A small-molecule ligand and the protein it binds are described below.
Small molecule (SMILES): Nc1ncnc2c1ncn2[C@@H]1O[C@H](COP(=O)(O)O)[C@@H](OP(=O)(O)O)[C@H]1O

Binding-site contacts:
Ligand atom O6P contacts residue THR53 of chain 1.B at 3.6 Å (h-bond).
Ligand atom C5' contacts residue LYS50 of chain 1.B at 3.6 Å.
Ligand atom O1P contacts residue ARG260 of chain 1.B at 3.3 Å (salt-bridge).
Ligand atom N3 contacts residue TYR196 of chain 1.B at 3.0 Å (h-bond).
Ligand atom O4P contacts residue PHE258 of chain 1.B at 3.4 Å.
Ligand atom N7 contacts residue MET259 of chain 1.B at 3.6 Å (h-bond).
Ligand atom C8 contacts residue MET259 of chain 1.B at 3.5 Å (hydrophobic).
Ligand atom O5P contacts residue SER51 of chain 1.B at 3.3 Å (h-bond).
Ligand atom P1 contacts residue SER141 of chain 1.B at 3.4 Å.
Ligand atom O2P contacts residue ARG260 of chain 1.B at 3.1 Å.
Ligand atom O5' contacts residue GLY52 of chain 1.B at 3.4 Å (h-bond).
Ligand atom N6 contacts residue SER231 of chain 1.B at 3.6 Å (h-bond).
Ligand atom P2 contacts residue THR53 of chain 1.B at 3.6 Å.
Ligand atom O2' contacts residue ARG260 of chain 1.B at 3.4 Å (salt-bridge).
Ligand atom O3P contacts residue ARG260 of chain 1.B at 2.9 Å.
Ligand atom O6P contacts residue THR54 of chain 1.B at 2.8 Å (h-bond).
Ligand atom N6 contacts residue TRP55 of chain 1.B at 3.3 Å.
Ligand atom O1P contacts residue ARG133 of chain 1.B at 2.7 Å (salt-bridge).
Ligand atom N1 contacts residue PHE232 of chain 1.B at 3.6 Å.
Ligand atom C6 contacts residue PHE232 of chain 1.B at 3.7 Å (hydrophobic).
Ligand atom C2 contacts residue TYR196 of chain 1.B at 3.7 Å (hydrophobic).
Ligand atom O2' contacts residue PHE232 of chain 1.B at 3.5 Å.
Ligand atom N6 contacts residue PHE232 of chain 1.B at 3.5 Å (h-bond).
Ligand atom N1 contacts residue TRP55 of chain 1.B at 3.3 Å.
Ligand atom N6 contacts residue THR230 of chain 1.B at 2.9 Å (h-bond).
Ligand atom C6 contacts residue TRP55 of chain 1.B at 3.5 Å (hydrophobic).
Ligand atom O4P contacts residue LYS50 of chain 1.B at 2.8 Å (salt-bridge).
Ligand atom O5P contacts residue GLY52 of chain 1.B at 3.3 Å (h-bond).
Ligand atom O5P contacts residue LYS50 of chain 1.B at 3.4 Å (salt-bridge).
Ligand atom O2P contacts residue GLY262 of chain 1.B at 3.0 Å (h-bond).
Ligand atom C2 contacts residue TRP55 of chain 1.B at 3.7 Å (hydrophobic).
Ligand atom O5P contacts residue THR53 of chain 1.B at 2.5 Å (h-bond).
Ligand atom O3' contacts residue ARG133 of chain 1.B at 3.2 Å (salt-bridge).
Ligand atom O1P contacts residue SER141 of chain 1.B at 3.7 Å.
Ligand atom O6P contacts residue PHE258 of chain 1.B at 3.4 Å.
Ligand atom O2P contacts residue LYS261 of chain 1.B at 2.8 Å (salt-bridge).
Ligand atom N6 contacts residue MET235 of chain 1.B at 3.1 Å (h-bond).
Ligand atom O3' contacts residue SER141 of chain 1.B at 3.4 Å (h-bond).
Ligand atom O3P contacts residue SER141 of chain 1.B at 2.6 Å (h-bond).
Ligand atom O5' contacts residue LYS50 of chain 1.B at 3.5 Å.

Sequence of chain 1.B:
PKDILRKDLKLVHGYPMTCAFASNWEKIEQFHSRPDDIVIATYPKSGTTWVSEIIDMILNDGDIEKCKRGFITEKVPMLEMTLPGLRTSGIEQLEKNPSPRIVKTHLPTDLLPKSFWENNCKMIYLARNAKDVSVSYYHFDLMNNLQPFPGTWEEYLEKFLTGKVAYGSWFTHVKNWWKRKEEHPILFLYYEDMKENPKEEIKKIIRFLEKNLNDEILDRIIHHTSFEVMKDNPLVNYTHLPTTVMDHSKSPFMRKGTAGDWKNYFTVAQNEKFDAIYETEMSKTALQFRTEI